Binding-site contacts:
Ligand atom C8 contacts residue GLU69 of chain 1.A at 3.5 Å.
Ligand atom C1 contacts residue LEU152 of chain 1.A at 3.7 Å (hydrophobic).
Ligand atom C11 contacts residue MET101 of chain 1.A at 3.4 Å (hydrophobic).
Ligand atom C12 contacts residue TYR100 of chain 1.A at 3.8 Å (hydrophobic).
Ligand atom C10 contacts residue SER162 of chain 1.A at 3.1 Å.
Ligand atom C11 contacts residue GLY104 of chain 1.A at 3.6 Å.
Ligand atom O1 contacts residue GLU112 of chain 1.A at 2.9 Å (salt-bridge).
Ligand atom C1 contacts residue THR98 of chain 1.A at 3.7 Å.
Ligand atom N contacts residue TYR100 of chain 1.A at 3.5 Å.
Ligand atom C2 contacts residue ALA50 of chain 1.A at 3.5 Å (hydrophobic).
Ligand atom N4 contacts residue ILE25 of chain 1.A at 3.6 Å.
Ligand atom N2 contacts residue THR98 of chain 1.A at 2.9 Å (h-bond).
Ligand atom C12 contacts residue GLY104 of chain 1.A at 3.4 Å.
Ligand atom C6 contacts residue LYS52 of chain 1.A at 3.6 Å.
Ligand atom CL contacts residue LYS52 of chain 1.A at 3.5 Å.
Ligand atom C16 contacts residue TYR100 of chain 1.A at 3.7 Å (hydrophobic).
Ligand atom C10 contacts residue ILE82 of chain 1.A at 3.8 Å (hydrophobic).
Ligand atom C11 contacts residue ILE25 of chain 1.A at 3.6 Å (hydrophobic).
Ligand atom C15 contacts residue ILE25 of chain 1.A at 3.4 Å (hydrophobic).
Ligand atom CL contacts residue ILE96 of chain 1.A at 3.5 Å.
Ligand atom C17 contacts residue GLU102 of chain 1.A at 3.4 Å.
Ligand atom C1 contacts residue ALA50 of chain 1.A at 3.3 Å (hydrophobic).
Ligand atom C1 contacts residue GLU99 of chain 1.A at 3.5 Å.
Ligand atom C4 contacts residue THR98 of chain 1.A at 3.4 Å.
Ligand atom C5 contacts residue THR98 of chain 1.A at 3.4 Å.
Ligand atom N1 contacts residue ALA50 of chain 1.A at 3.7 Å.
Ligand atom N contacts residue MET101 of chain 1.A at 2.8 Å (h-bond).
Ligand atom CL contacts residue ILE51 of chain 1.A at 3.6 Å.
Ligand atom CL contacts residue ALA50 of chain 1.A at 3.4 Å.
Ligand atom C12 contacts residue MET101 of chain 1.A at 3.3 Å (hydrophobic).
Ligand atom C8 contacts residue MET73 of chain 1.A at 3.7 Å (hydrophobic).
Ligand atom C16 contacts residue GLU102 of chain 1.A at 3.2 Å.
Ligand atom N1 contacts residue MET101 of chain 1.A at 3.1 Å (h-bond).
Ligand atom C7 contacts residue GLU69 of chain 1.A at 3.5 Å.
Ligand atom C2 contacts residue LEU152 of chain 1.A at 3.6 Å (hydrophobic).
Ligand atom O1 contacts residue LYS108 of chain 1.A at 2.7 Å (salt-bridge).
Ligand atom C6 contacts residue ILE96 of chain 1.A at 3.6 Å (hydrophobic).
Ligand atom CL contacts residue THR98 of chain 1.A at 3.7 Å.
Ligand atom C7 contacts residue LYS52 of chain 1.A at 3.6 Å.
Ligand atom C13 contacts residue GLY104 of chain 1.A at 3.5 Å.

Sequence of chain 1.A:
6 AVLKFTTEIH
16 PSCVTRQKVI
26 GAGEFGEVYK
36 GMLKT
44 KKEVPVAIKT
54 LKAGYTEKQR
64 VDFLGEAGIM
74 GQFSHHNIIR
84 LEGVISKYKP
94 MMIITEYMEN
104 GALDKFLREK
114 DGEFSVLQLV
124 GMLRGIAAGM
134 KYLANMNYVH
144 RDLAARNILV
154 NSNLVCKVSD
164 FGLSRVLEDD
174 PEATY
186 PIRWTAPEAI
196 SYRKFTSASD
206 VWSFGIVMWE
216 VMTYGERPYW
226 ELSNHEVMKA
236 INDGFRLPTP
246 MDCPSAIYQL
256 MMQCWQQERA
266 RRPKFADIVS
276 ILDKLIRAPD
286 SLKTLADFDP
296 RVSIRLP

This protein binds this small molecule.
Small molecule (SMILES): Cc1nc(Nc2ncc(C(=O)Nc3c(C)cccc3Cl)s2)cc(N2CCN(CCO)CC2)n1